Sequence of chain 25.C:
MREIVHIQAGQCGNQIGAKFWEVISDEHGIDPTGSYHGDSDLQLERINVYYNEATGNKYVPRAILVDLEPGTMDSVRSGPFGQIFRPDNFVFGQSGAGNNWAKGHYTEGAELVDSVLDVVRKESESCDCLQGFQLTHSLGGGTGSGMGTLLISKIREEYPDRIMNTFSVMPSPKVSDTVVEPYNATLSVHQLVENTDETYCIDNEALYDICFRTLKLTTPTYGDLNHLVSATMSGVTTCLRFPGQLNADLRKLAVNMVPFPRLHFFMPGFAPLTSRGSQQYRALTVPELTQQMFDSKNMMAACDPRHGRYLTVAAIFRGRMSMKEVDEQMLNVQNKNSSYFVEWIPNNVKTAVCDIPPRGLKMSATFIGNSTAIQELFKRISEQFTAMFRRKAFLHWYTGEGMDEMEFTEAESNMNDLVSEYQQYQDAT

The protein below binds the small molecule below.
Small molecule (SMILES): CC(=O)O[C@H]1C(=O)[C@@]2(C)[C@H]([C@H](OC(=O)c3ccccc3)[C@]3(O)C[C@H](OC(=O)[C@H](O)[C@@H](NC(=O)c4ccccc4)c4ccccc4)C(C)=C1C3(C)C)[C@]1(OC(C)=O)CO[C@@H]1C[C@@H]2O

Binding-site contacts:
Ligand atom C08 contacts residue LEU228 of chain 25.C at 3.6 Å (hydrophobic).
Ligand atom C17 contacts residue LEU361 of chain 25.C at 3.9 Å (hydrophobic).
Ligand atom C19 contacts residue THR274 of chain 25.C at 3.2 Å.
Ligand atom C40 contacts residue VAL23 of chain 25.C at 3.5 Å (hydrophobic).
Ligand atom C07 contacts residue HIS227 of chain 25.C at 2.3 Å.
Ligand atom C19 contacts residue ARG276 of chain 25.C at 3.9 Å.
Ligand atom C44 contacts residue GLY360 of chain 25.C at 3.9 Å.
Ligand atom C28 contacts residue PRO358 of chain 25.C at 3.8 Å (hydrophobic).
Ligand atom C39 contacts residue ALA231 of chain 25.C at 3.8 Å (hydrophobic).
Ligand atom O13 contacts residue ARG359 of chain 25.C at 3.1 Å (salt-bridge).
Ligand atom C08 contacts residue HIS227 of chain 25.C at 2.9 Å.
Ligand atom C44 contacts residue LEU361 of chain 25.C at 3.8 Å (hydrophobic).
Ligand atom C16 contacts residue PRO272 of chain 25.C at 3.6 Å (hydrophobic).
Ligand atom C42 contacts residue VAL23 of chain 25.C at 3.4 Å (hydrophobic).
Ligand atom O13 contacts residue GLY360 of chain 25.C at 3.8 Å.
Ligand atom O06 contacts residue PRO272 of chain 25.C at 3.6 Å.
Ligand atom O12 contacts residue GLY360 of chain 25.C at 3.4 Å (h-bond).
Ligand atom C06 contacts residue HIS227 of chain 25.C at 2.3 Å.
Ligand atom C30 contacts residue HIS227 of chain 25.C at 3.1 Å.
Ligand atom C05 contacts residue HIS227 of chain 25.C at 2.9 Å.
Ligand atom O06 contacts residue LEU215 of chain 25.C at 3.7 Å.
Ligand atom C04 contacts residue HIS227 of chain 25.C at 3.4 Å.
Ligand atom C31 contacts residue HIS227 of chain 25.C at 3.8 Å.
Ligand atom C41 contacts residue SER234 of chain 25.C at 3.7 Å.
Ligand atom O08 contacts residue ARG276 of chain 25.C at 3.3 Å.
Ligand atom O06 contacts residue LEU273 of chain 25.C at 3.6 Å.
Ligand atom O07 contacts residue ARG276 of chain 25.C at 3.8 Å.
Ligand atom O14 contacts residue HIS227 of chain 25.C at 2.1 Å (h-bond).
Ligand atom C14 contacts residue LEU215 of chain 25.C at 3.8 Å (hydrophobic).
Ligand atom C41 contacts residue VAL23 of chain 25.C at 2.8 Å (hydrophobic).
Ligand atom C36 contacts residue HIS227 of chain 25.C at 3.7 Å.
Ligand atom C14 contacts residue THR274 of chain 25.C at 3.6 Å.
Ligand atom O13 contacts residue PRO358 of chain 25.C at 3.5 Å.
Ligand atom C40 contacts residue SER234 of chain 25.C at 3.1 Å.
Ligand atom C09 contacts residue HIS227 of chain 25.C at 3.3 Å.
Ligand atom O05 contacts residue LEU361 of chain 25.C at 3.8 Å.
Ligand atom C15 contacts residue PRO272 of chain 25.C at 3.3 Å (hydrophobic).
Ligand atom C13 contacts residue HIS227 of chain 25.C at 3.9 Å.
Ligand atom O06 contacts residue THR274 of chain 25.C at 3.1 Å (h-bond).
Ligand atom C06 contacts residue ASP224 of chain 25.C at 3.4 Å.